Sequence of chain 1.MA:
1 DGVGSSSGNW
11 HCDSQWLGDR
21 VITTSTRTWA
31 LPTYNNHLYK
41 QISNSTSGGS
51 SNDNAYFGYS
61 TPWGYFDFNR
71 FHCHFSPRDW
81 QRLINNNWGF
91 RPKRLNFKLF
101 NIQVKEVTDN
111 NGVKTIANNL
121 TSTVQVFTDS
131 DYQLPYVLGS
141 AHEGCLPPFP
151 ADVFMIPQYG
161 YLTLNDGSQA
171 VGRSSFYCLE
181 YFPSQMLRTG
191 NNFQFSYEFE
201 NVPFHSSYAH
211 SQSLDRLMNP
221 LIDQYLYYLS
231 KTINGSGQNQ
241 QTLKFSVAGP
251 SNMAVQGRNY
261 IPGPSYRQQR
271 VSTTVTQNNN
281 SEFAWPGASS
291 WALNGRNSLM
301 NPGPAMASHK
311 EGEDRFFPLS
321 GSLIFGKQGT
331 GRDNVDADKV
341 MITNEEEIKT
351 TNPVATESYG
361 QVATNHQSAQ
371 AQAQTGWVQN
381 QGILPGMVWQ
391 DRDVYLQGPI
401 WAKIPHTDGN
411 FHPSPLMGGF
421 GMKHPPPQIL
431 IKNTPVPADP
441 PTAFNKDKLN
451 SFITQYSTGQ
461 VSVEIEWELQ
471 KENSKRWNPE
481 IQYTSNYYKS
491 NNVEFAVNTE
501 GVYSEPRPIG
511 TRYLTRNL

Binding-site contacts:
Ligand atom O5 contacts residue ASP53 of chain 1.NA at 4.1 Å.
Ligand atom O2 contacts residue ASN252 of chain 1.MA at 3.3 Å (h-bond).
Ligand atom C2 contacts residue ASN252 of chain 1.MA at 4.2 Å.
Ligand atom O5 contacts residue TRP285 of chain 1.NA at 3.2 Å.
Ligand atom O1 contacts residue VAL255 of chain 1.MA at 3.3 Å.
Ligand atom C5 contacts residue TRP285 of chain 1.NA at 3.4 Å (hydrophobic).
Ligand atom C1 contacts residue ASN252 of chain 1.MA at 4.0 Å.
Ligand atom O3 contacts residue TRP285 of chain 1.NA at 3.2 Å.
Ligand atom C3 contacts residue TRP285 of chain 1.NA at 3.5 Å (hydrophobic).
Ligand atom O6 contacts residue TRP285 of chain 1.NA at 3.6 Å (h-bond).
Ligand atom O2 contacts residue VAL255 of chain 1.MA at 4.4 Å.
Ligand atom O2 contacts residue TRP285 of chain 1.NA at 4.3 Å.
Ligand atom O1 contacts residue ASN252 of chain 1.MA at 3.2 Å (h-bond).
Ligand atom C4 contacts residue TRP285 of chain 1.NA at 2.8 Å (hydrophobic).
Ligand atom C1 contacts residue TRP285 of chain 1.NA at 3.9 Å (hydrophobic).
Ligand atom O1 contacts residue ALA254 of chain 1.MA at 3.8 Å.
Ligand atom C6 contacts residue ASP53 of chain 1.NA at 3.6 Å.
Ligand atom O1 contacts residue TRP285 of chain 1.NA at 3.6 Å.
Ligand atom O4 contacts residue TRP285 of chain 1.NA at 1.4 Å.
Ligand atom C6 contacts residue TRP285 of chain 1.NA at 3.2 Å (hydrophobic).
Ligand atom C2 contacts residue TRP285 of chain 1.NA at 3.4 Å (hydrophobic).

A protein and the small-molecule ligand that binds it are described below.
Small molecule (SMILES): OC[C@H]1O[C@@H](O)[C@H](O)[C@@H](O)[C@H]1O

Sequence of chain 1.NA:
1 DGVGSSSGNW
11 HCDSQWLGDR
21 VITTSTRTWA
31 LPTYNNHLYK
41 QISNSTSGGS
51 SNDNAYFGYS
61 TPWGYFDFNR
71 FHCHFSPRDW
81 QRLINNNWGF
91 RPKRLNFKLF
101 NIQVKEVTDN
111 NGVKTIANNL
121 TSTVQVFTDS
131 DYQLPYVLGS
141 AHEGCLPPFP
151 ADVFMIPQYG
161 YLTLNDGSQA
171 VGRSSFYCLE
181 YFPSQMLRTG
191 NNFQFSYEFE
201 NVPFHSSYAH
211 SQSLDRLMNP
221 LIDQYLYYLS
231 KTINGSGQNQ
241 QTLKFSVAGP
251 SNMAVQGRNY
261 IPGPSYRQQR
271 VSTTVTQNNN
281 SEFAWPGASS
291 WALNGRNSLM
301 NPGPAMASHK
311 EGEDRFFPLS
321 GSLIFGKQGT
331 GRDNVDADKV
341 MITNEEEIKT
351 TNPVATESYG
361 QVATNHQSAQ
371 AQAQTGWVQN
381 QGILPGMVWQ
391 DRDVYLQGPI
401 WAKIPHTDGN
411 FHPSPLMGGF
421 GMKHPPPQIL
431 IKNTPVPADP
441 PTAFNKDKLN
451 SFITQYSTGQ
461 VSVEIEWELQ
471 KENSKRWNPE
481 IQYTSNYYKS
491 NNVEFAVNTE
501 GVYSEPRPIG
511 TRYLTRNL